Sequence of chain 1.L:
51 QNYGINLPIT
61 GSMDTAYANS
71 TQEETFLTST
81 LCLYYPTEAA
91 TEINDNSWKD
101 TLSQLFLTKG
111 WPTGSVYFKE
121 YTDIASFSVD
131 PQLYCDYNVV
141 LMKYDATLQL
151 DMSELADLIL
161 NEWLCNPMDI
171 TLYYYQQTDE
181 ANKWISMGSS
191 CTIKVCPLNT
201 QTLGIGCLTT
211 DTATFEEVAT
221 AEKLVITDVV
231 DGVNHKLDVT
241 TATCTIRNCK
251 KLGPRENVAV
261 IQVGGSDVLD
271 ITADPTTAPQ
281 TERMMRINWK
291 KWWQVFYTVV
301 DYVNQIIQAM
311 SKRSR

Binding-site contacts:
Ligand atom C7 contacts residue ASN69 of chain 1.L at 3.9 Å.
Ligand atom C4 contacts residue ASN69 of chain 1.L at 4.2 Å.
Ligand atom C5 contacts residue ASN69 of chain 1.L at 3.7 Å.
Ligand atom C2 contacts residue ASN69 of chain 1.L at 2.5 Å.
Ligand atom O5 contacts residue ASN69 of chain 1.L at 2.5 Å (h-bond).
Ligand atom N2 contacts residue ASN69 of chain 1.L at 2.9 Å (h-bond).
Ligand atom O7 contacts residue ASN69 of chain 1.L at 4.4 Å.
Ligand atom C1 contacts residue ASN69 of chain 1.L at 1.5 Å.
Ligand atom C3 contacts residue ASN69 of chain 1.L at 3.8 Å.
Ligand atom O6 contacts residue ASN69 of chain 1.L at 4.2 Å.

A small-molecule ligand and the protein it binds are described below.
Small molecule (SMILES): CC(=O)N[C@@H]1[C@@H](O)[C@H](O)[C@@H](CO)O[C@H]1O